Sequence of chain 23.E:
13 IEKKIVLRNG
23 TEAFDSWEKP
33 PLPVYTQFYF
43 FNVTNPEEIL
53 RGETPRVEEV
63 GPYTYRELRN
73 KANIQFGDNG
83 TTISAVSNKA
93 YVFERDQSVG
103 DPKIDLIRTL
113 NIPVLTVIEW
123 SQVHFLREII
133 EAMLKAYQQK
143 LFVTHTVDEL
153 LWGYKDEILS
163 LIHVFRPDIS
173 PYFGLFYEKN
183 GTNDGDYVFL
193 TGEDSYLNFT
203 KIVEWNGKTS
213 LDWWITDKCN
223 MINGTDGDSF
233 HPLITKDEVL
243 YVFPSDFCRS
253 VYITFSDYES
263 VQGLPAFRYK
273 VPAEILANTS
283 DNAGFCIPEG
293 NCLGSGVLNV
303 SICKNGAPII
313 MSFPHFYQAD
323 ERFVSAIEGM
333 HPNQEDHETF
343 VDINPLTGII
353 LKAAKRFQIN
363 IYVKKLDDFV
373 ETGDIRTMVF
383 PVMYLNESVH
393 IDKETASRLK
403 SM

Binding-site contacts:
Ligand atom C5 contacts residue SER197 of chain 23.E at 4.2 Å.
Ligand atom C6 contacts residue LEU199 of chain 23.E at 4.1 Å (hydrophobic).
Ligand atom C8 contacts residue LEU192 of chain 23.E at 3.7 Å (hydrophobic).
Ligand atom C6 contacts residue ASN200 of chain 23.E at 3.3 Å.
Ligand atom O5 contacts residue ASN200 of chain 23.E at 2.5 Å (h-bond).
Ligand atom C1 contacts residue ASN200 of chain 23.E at 1.4 Å.
Ligand atom C7 contacts residue ASN200 of chain 23.E at 3.6 Å.
Ligand atom O5 contacts residue SER197 of chain 23.E at 4.0 Å.
Ligand atom O7 contacts residue ASN200 of chain 23.E at 3.3 Å (h-bond).
Ligand atom N2 contacts residue ASN200 of chain 23.E at 3.3 Å (h-bond).
Ligand atom C3 contacts residue ASN200 of chain 23.E at 3.7 Å.
Ligand atom C2 contacts residue ASN200 of chain 23.E at 2.5 Å.
Ligand atom N2 contacts residue LEU192 of chain 23.E at 3.5 Å.
Ligand atom C4 contacts residue ASN200 of chain 23.E at 3.8 Å.
Ligand atom C8 contacts residue VAL205 of chain 23.E at 3.7 Å (hydrophobic).
Ligand atom O7 contacts residue LYS203 of chain 23.E at 4.0 Å.
Ligand atom C5 contacts residue ASN200 of chain 23.E at 3.3 Å.
Ligand atom C2 contacts residue LEU192 of chain 23.E at 4.3 Å (hydrophobic).
Ligand atom C6 contacts residue SER197 of chain 23.E at 4.3 Å.
Ligand atom C1 contacts residue LEU192 of chain 23.E at 3.9 Å (hydrophobic).
Ligand atom C7 contacts residue LEU192 of chain 23.E at 3.8 Å (hydrophobic).
Ligand atom O6 contacts residue ASN200 of chain 23.E at 3.0 Å (h-bond).

This small molecule binds to this protein.
Small molecule (SMILES): CC(=O)N[C@@H]1[C@@H](O)[C@H](O)[C@@H](CO)O[C@H]1O